Binding-site contacts:
Ligand atom C03 contacts residue HEM1 of chain 1.C at 3.2 Å.
Ligand atom N01 contacts residue HEM1 of chain 1.C at 3.9 Å.
Ligand atom C23 contacts residue HEM1 of chain 1.C at 2.8 Å.
Ligand atom C25 contacts residue HEM1 of chain 1.C at 3.6 Å.
Ligand atom C11 contacts residue GLY290 of chain 1.A at 3.8 Å.
Ligand atom N01 contacts residue GLU296 of chain 1.A at 2.6 Å (salt-bridge).
Ligand atom C09 contacts residue HEM1 of chain 1.C at 3.3 Å.
Ligand atom C07 contacts residue VAL271 of chain 1.A at 3.0 Å (hydrophobic).
Ligand atom C06 contacts residue HEM1 of chain 1.C at 3.8 Å.
Ligand atom C22 contacts residue HEM1 of chain 1.C at 3.0 Å.
Ligand atom C24 contacts residue HEM1 of chain 1.C at 3.5 Å.
Ligand atom C02 contacts residue TRP291 of chain 1.A at 3.5 Å (hydrophobic).
Ligand atom C02 contacts residue GLU296 of chain 1.A at 3.4 Å.
Ligand atom C06 contacts residue VAL271 of chain 1.A at 3.5 Å (hydrophobic).
Ligand atom C02 contacts residue PRO269 of chain 1.A at 3.7 Å (hydrophobic).
Ligand atom N28 contacts residue GLN182 of chain 1.A at 2.8 Å (h-bond).
Ligand atom C21 contacts residue HEM1 of chain 1.C at 3.2 Å.
Ligand atom C08 contacts residue HEM1 of chain 1.C at 3.7 Å.
Ligand atom C11 contacts residue PHE288 of chain 1.A at 3.7 Å (hydrophobic).
Ligand atom N02 contacts residue TRP291 of chain 1.A at 2.5 Å (h-bond).
Ligand atom N28 contacts residue ARG185 of chain 1.A at 3.9 Å.
Ligand atom C09 contacts residue GLU296 of chain 1.A at 3.2 Å.
Ligand atom C03 contacts residue PRO269 of chain 1.A at 3.9 Å (hydrophobic).
Ligand atom C02 contacts residue HEM1 of chain 1.C at 3.6 Å.
Ligand atom C04 contacts residue HEM1 of chain 1.C at 3.6 Å.
Ligand atom C26 contacts residue VAL271 of chain 1.A at 3.6 Å (hydrophobic).
Ligand atom C03 contacts residue TRP291 of chain 1.A at 3.8 Å (hydrophobic).
Ligand atom C06 contacts residue PHE288 of chain 1.A at 3.8 Å (hydrophobic).
Ligand atom C27 contacts residue GLN182 of chain 1.A at 3.6 Å.
Ligand atom C26 contacts residue HEM1 of chain 1.C at 3.5 Å.
Ligand atom N02 contacts residue GLU296 of chain 1.A at 2.7 Å (salt-bridge).
Ligand atom C23 contacts residue TRP382 of chain 1.A at 3.5 Å (hydrophobic).
Ligand atom C21 contacts residue VAL271 of chain 1.A at 3.8 Å (hydrophobic).
Ligand atom C10 contacts residue GLU296 of chain 1.A at 3.3 Å.
Ligand atom C22 contacts residue TRP382 of chain 1.A at 3.7 Å (hydrophobic).
Ligand atom C11 contacts residue HEM1 of chain 1.C at 3.1 Å.
Ligand atom C08 contacts residue VAL271 of chain 1.A at 3.6 Å (hydrophobic).
Ligand atom N02 contacts residue PRO269 of chain 1.A at 3.6 Å.
Ligand atom N02 contacts residue HEM1 of chain 1.C at 3.6 Å.
Ligand atom N02 contacts residue TYR292 of chain 1.A at 3.4 Å.

Sequence of chain 1.A:
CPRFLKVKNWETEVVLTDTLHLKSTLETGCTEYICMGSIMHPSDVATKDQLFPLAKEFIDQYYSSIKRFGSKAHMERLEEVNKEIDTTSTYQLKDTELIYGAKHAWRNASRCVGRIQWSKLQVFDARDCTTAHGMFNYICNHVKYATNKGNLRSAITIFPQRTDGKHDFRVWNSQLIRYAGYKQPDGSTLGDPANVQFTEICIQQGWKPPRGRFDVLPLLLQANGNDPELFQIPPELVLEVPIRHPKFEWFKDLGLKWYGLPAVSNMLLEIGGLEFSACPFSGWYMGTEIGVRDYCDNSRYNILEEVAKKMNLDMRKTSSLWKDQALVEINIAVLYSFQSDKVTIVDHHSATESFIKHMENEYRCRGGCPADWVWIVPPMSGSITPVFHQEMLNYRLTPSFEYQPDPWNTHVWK

The protein below binds the small molecule below.
Small molecule (SMILES): Cc1cc(N)nc2cc(-c3ccc(OCc4ccc(C#N)cc4)c(CN)c3)ccc12

Sequence of chain 1.B:
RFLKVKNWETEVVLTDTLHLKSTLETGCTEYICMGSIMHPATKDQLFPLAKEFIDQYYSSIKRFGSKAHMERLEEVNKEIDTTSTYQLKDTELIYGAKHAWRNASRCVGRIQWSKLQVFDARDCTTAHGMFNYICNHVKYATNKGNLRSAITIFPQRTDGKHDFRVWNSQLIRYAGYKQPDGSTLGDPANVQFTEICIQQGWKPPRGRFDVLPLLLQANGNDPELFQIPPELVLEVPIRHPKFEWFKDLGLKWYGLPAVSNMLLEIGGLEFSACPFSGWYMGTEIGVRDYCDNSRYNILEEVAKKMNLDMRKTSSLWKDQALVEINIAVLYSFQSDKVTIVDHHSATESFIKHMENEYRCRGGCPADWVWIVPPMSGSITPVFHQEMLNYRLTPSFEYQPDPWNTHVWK